This protein binds this small molecule.
Small molecule (SMILES): O=C(c1ccc(F)nc1)N1CCC[C@@H]1c1nc(Nc2cc(C3CC3)[nH]n2)c2cccn2n1

Sequence of chain 1.A:
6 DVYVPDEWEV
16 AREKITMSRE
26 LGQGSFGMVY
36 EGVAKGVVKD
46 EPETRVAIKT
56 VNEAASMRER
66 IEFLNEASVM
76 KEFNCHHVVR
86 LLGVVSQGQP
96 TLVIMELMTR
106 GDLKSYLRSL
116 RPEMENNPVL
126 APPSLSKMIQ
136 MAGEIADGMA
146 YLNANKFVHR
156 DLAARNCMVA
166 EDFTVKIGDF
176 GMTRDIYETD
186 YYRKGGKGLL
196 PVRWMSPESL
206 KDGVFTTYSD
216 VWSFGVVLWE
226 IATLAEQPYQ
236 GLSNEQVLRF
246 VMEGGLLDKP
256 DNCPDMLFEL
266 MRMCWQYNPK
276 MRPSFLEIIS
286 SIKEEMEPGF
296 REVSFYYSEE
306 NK

Binding-site contacts:
Ligand atom C16 contacts residue MET100 of chain 1.A at 3.5 Å (hydrophobic).
Ligand atom C18 contacts residue ALA52 of chain 1.A at 3.5 Å (hydrophobic).
Ligand atom C13 contacts residue ALA52 of chain 1.A at 3.6 Å (hydrophobic).
Ligand atom C29 contacts residue ILE181 of chain 1.A at 3.7 Å (hydrophobic).
Ligand atom C27 contacts residue ILE181 of chain 1.A at 3.7 Å (hydrophobic).
Ligand atom C28 contacts residue ILE181 of chain 1.A at 3.4 Å (hydrophobic).
Ligand atom C22 contacts residue GLY27 of chain 1.A at 3.4 Å.
Ligand atom N10 contacts residue MET103 of chain 1.A at 3.0 Å (h-bond).
Ligand atom C2 contacts residue MET103 of chain 1.A at 3.7 Å (hydrophobic).
Ligand atom N15 contacts residue MET103 of chain 1.A at 3.1 Å (h-bond).
Ligand atom C3 contacts residue THR104 of chain 1.A at 3.4 Å.
Ligand atom C18 contacts residue MET100 of chain 1.A at 3.7 Å (hydrophobic).
Ligand atom C21 contacts residue GLN28 of chain 1.A at 3.3 Å.
Ligand atom C22 contacts residue GLN28 of chain 1.A at 3.2 Å.
Ligand atom C31 contacts residue ILE181 of chain 1.A at 3.9 Å (hydrophobic).
Ligand atom C4 contacts residue GLY106 of chain 1.A at 3.6 Å.
Ligand atom C13 contacts residue GLU101 of chain 1.A at 3.9 Å.
Ligand atom C27 contacts residue ASP107 of chain 1.A at 3.2 Å.
Ligand atom C2 contacts residue GLY106 of chain 1.A at 3.6 Å.
Ligand atom C9 contacts residue MET103 of chain 1.A at 3.8 Å (hydrophobic).
Ligand atom C22 contacts residue VAL34 of chain 1.A at 3.7 Å (hydrophobic).
Ligand atom N15 contacts residue ALA52 of chain 1.A at 3.6 Å.
Ligand atom N15 contacts residue LEU102 of chain 1.A at 3.9 Å.
Ligand atom C11 contacts residue MET103 of chain 1.A at 3.9 Å (hydrophobic).
Ligand atom N15 contacts residue GLU101 of chain 1.A at 3.4 Å (salt-bridge).
Ligand atom C3 contacts residue MET103 of chain 1.A at 3.2 Å (hydrophobic).
Ligand atom N14 contacts residue ALA52 of chain 1.A at 3.3 Å.
Ligand atom C5 contacts residue GLY106 of chain 1.A at 3.9 Å.
Ligand atom N14 contacts residue GLU101 of chain 1.A at 2.7 Å (salt-bridge).
Ligand atom C3 contacts residue GLY106 of chain 1.A at 3.3 Å.
Ligand atom N10 contacts residue LEU26 of chain 1.A at 3.7 Å.
Ligand atom C28 contacts residue TYR182 of chain 1.A at 3.9 Å (hydrophobic).
Ligand atom C9 contacts residue LEU26 of chain 1.A at 3.9 Å (hydrophobic).
Ligand atom N30 contacts residue ILE181 of chain 1.A at 3.8 Å.
Ligand atom C28 contacts residue ASP107 of chain 1.A at 3.5 Å.
Ligand atom C4 contacts residue THR104 of chain 1.A at 3.4 Å.
Ligand atom C23 contacts residue VAL34 of chain 1.A at 3.6 Å (hydrophobic).
Ligand atom C18 contacts residue LYS54 of chain 1.A at 3.7 Å.
Ligand atom N6 contacts residue LEU26 of chain 1.A at 3.7 Å.
Ligand atom N1 contacts residue GLY106 of chain 1.A at 3.9 Å.